Sequence of chain 16.F:
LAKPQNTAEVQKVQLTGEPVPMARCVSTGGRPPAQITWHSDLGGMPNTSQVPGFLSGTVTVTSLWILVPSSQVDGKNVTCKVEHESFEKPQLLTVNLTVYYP

A protein and the small-molecule ligand that binds it are described below.
Small molecule (SMILES): CC(=O)N[C@H]1[C@H](O[C@H]2[C@H](O)[C@@H](NC(C)=O)CO[C@@H]2CO)O[C@H](CO)[C@@H](O[C@@H]2O[C@H](CO)[C@@H](O)[C@H](O)[C@@H]2O)[C@@H]1O

Binding-site contacts:
Ligand atom C8 contacts residue ASN77 of chain 16.F at 3.7 Å.
Ligand atom C2 contacts residue ASN96 of chain 16.F at 2.6 Å.
Ligand atom C7 contacts residue GLY75 of chain 16.F at 2.9 Å.
Ligand atom C2 contacts residue GLY75 of chain 16.F at 3.8 Å.
Ligand atom O7 contacts residue ASN77 of chain 16.F at 3.4 Å (h-bond).
Ligand atom C1 contacts residue ASN96 of chain 16.F at 1.4 Å.
Ligand atom C3 contacts residue ASN96 of chain 16.F at 3.8 Å.
Ligand atom C5 contacts residue ASN96 of chain 16.F at 3.5 Å.
Ligand atom C1 contacts residue GLY75 of chain 16.F at 3.9 Å.
Ligand atom C8 contacts residue NAG1 of chain 16.K at 4.3 Å.
Ligand atom N2 contacts residue ASN96 of chain 16.F at 3.1 Å (h-bond).
Ligand atom C8 contacts residue LYS76 of chain 16.F at 4.0 Å.
Ligand atom C7 contacts residue NAG1 of chain 16.K at 4.3 Å.
Ligand atom O7 contacts residue ASN96 of chain 16.F at 3.4 Å (h-bond).
Ligand atom O7 contacts residue NAG1 of chain 16.K at 3.4 Å.
Ligand atom C7 contacts residue ASN96 of chain 16.F at 3.5 Å.
Ligand atom C8 contacts residue GLY75 of chain 16.F at 2.5 Å.
Ligand atom O7 contacts residue GLY75 of chain 16.F at 4.0 Å.
Ligand atom N2 contacts residue GLY75 of chain 16.F at 2.6 Å (h-bond).
Ligand atom O5 contacts residue ASN96 of chain 16.F at 2.2 Å (h-bond).
Ligand atom C7 contacts residue ASN77 of chain 16.F at 3.8 Å.
Ligand atom C4 contacts residue ASN96 of chain 16.F at 4.2 Å.
Ligand atom C3 contacts residue GLY75 of chain 16.F at 4.4 Å.